Sequence of chain 1.B:
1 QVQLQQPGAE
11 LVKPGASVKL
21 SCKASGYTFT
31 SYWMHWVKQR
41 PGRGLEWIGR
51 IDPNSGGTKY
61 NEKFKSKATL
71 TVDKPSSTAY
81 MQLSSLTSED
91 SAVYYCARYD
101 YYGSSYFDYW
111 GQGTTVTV

Sequence of chain 1.A:
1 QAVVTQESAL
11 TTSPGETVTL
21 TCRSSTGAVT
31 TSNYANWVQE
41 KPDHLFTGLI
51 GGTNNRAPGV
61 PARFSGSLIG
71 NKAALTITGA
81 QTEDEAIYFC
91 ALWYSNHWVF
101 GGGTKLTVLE

The small molecule below binds the protein below.
Small molecule (SMILES): O=C([O-])CCCCCNC(=O)Cc1ccc(O)c([N+](=O)[O-])c1

Binding-site contacts:
Ligand atom N3 contacts residue TRP33 of chain 1.B at 3.5 Å.
Ligand atom C11 contacts residue SER105 of chain 1.B at 3.4 Å.
Ligand atom O3B contacts residue ARG50 of chain 1.B at 2.9 Å.
Ligand atom C15 contacts residue TYR34 of chain 1.A at 3.7 Å (hydrophobic).
Ligand atom C7 contacts residue TRP93 of chain 1.A at 3.7 Å (hydrophobic).
Ligand atom C11 contacts residue TYR34 of chain 1.A at 3.7 Å (hydrophobic).
Ligand atom C10 contacts residue TYR34 of chain 1.A at 3.9 Å (hydrophobic).
Ligand atom C2 contacts residue TRP93 of chain 1.A at 3.8 Å (hydrophobic).
Ligand atom N3 contacts residue ARG50 of chain 1.B at 3.8 Å.
Ligand atom O4 contacts residue LYS59 of chain 1.B at 2.8 Å (salt-bridge).
Ligand atom O3A contacts residue TYR99 of chain 1.B at 3.9 Å.
Ligand atom C1 contacts residue TYR101 of chain 1.B at 4.2 Å (hydrophobic).
Ligand atom N3 contacts residue HIS35 of chain 1.B at 3.8 Å.
Ligand atom O4 contacts residue TRP33 of chain 1.B at 3.2 Å.
Ligand atom O3A contacts residue HIS35 of chain 1.B at 2.9 Å (h-bond).
Ligand atom O4 contacts residue ARG50 of chain 1.B at 3.8 Å.
Ligand atom O3B contacts residue LYS59 of chain 1.B at 3.8 Å.
Ligand atom C1 contacts residue TRP93 of chain 1.A at 3.6 Å (hydrophobic).
Ligand atom C4 contacts residue TRP93 of chain 1.A at 3.5 Å (hydrophobic).
Ligand atom C5 contacts residue TRP93 of chain 1.A at 3.5 Å (hydrophobic).
Ligand atom C4 contacts residue TRP33 of chain 1.B at 3.5 Å (hydrophobic).
Ligand atom O15 contacts residue TYR34 of chain 1.A at 3.8 Å.
Ligand atom C13 contacts residue TYR34 of chain 1.A at 3.9 Å (hydrophobic).
Ligand atom O3B contacts residue TRP33 of chain 1.B at 3.4 Å.
Ligand atom C5 contacts residue LYS59 of chain 1.B at 3.5 Å.
Ligand atom C3 contacts residue TRP93 of chain 1.A at 3.7 Å (hydrophobic).
Ligand atom C3 contacts residue TRP33 of chain 1.B at 3.7 Å (hydrophobic).
Ligand atom C5 contacts residue TYR101 of chain 1.B at 3.9 Å (hydrophobic).
Ligand atom O4 contacts residue TRP93 of chain 1.A at 4.1 Å.
Ligand atom C6 contacts residue TRP93 of chain 1.A at 3.7 Å (hydrophobic).
Ligand atom N3 contacts residue TRP93 of chain 1.A at 3.9 Å.
Ligand atom O3A contacts residue TRP33 of chain 1.B at 3.9 Å.
Ligand atom C6 contacts residue TYR101 of chain 1.B at 3.9 Å (hydrophobic).
Ligand atom O8 contacts residue TYR101 of chain 1.B at 3.5 Å.
Ligand atom C14 contacts residue TYR34 of chain 1.A at 3.3 Å (hydrophobic).
Ligand atom O3B contacts residue HIS35 of chain 1.B at 3.9 Å.
Ligand atom O3A contacts residue ARG50 of chain 1.B at 4.1 Å.
Ligand atom C4 contacts residue LYS59 of chain 1.B at 3.4 Å.
Ligand atom O3B contacts residue TRP93 of chain 1.A at 4.0 Å.
Ligand atom O3A contacts residue TRP98 of chain 1.A at 3.6 Å (h-bond).